This small molecule binds to this protein.
Small molecule (SMILES): CC(=O)N[C@H]1[C@H](O[C@H]2[C@H](O)[C@@H](NC(C)=O)CO[C@@H]2CO)O[C@H](CO)[C@@H](O)[C@@H]1O

Sequence of chain 12.A:
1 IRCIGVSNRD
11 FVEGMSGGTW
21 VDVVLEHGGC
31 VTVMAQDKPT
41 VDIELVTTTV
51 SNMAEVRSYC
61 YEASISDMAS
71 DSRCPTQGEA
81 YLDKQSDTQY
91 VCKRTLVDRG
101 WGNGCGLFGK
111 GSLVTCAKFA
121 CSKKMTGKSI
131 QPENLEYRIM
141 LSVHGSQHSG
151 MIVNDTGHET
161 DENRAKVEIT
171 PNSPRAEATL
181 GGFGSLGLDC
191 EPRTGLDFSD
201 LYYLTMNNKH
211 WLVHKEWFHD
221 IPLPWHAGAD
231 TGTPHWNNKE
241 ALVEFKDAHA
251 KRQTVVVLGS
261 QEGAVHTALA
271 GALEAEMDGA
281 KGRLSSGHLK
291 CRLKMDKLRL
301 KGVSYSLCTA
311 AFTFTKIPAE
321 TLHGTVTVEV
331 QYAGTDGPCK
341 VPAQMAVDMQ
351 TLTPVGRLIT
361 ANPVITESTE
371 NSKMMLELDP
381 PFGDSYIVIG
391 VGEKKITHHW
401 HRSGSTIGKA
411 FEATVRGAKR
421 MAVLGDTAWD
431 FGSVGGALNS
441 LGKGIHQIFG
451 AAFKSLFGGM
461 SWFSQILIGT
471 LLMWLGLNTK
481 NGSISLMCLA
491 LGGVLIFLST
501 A

Binding-site contacts:
Ligand atom C5 contacts residue THR156 of chain 12.A at 3.7 Å.
Ligand atom C7 contacts residue GLY150 of chain 12.A at 4.5 Å.
Ligand atom O5 contacts residue THR156 of chain 12.A at 3.9 Å.
Ligand atom C7 contacts residue ASN154 of chain 12.A at 1.9 Å.
Ligand atom C8 contacts residue ASN154 of chain 12.A at 3.4 Å.
Ligand atom C2 contacts residue ASN154 of chain 12.A at 2.9 Å.
Ligand atom C1 contacts residue ASN154 of chain 12.A at 2.6 Å.
Ligand atom O7 contacts residue GLY150 of chain 12.A at 4.2 Å.
Ligand atom O5 contacts residue ASN154 of chain 12.A at 3.7 Å.
Ligand atom N2 contacts residue ASN154 of chain 12.A at 2.2 Å (h-bond).
Ligand atom C1 contacts residue THR156 of chain 12.A at 4.1 Å.
Ligand atom C6 contacts residue THR156 of chain 12.A at 4.2 Å.
Ligand atom O7 contacts residue THR156 of chain 12.A at 4.2 Å.
Ligand atom C3 contacts residue ASN154 of chain 12.A at 4.3 Å.
Ligand atom C7 contacts residue VAL153 of chain 12.A at 4.0 Å (hydrophobic).
Ligand atom O7 contacts residue ASN154 of chain 12.A at 1.3 Å (h-bond).
Ligand atom O7 contacts residue VAL153 of chain 12.A at 2.8 Å (h-bond).
Ligand atom C8 contacts residue GLY150 of chain 12.A at 4.3 Å.